Binding-site contacts:
Ligand atom CZ contacts residue GLN1063 of chain 1.QA at 4.1 Å.
Ligand atom CE2 contacts residue GLN1063 of chain 1.QA at 3.3 Å.
Ligand atom C contacts residue VAL1202 of chain 1.QA at 4.2 Å (hydrophobic).
Ligand atom C contacts residue HIS1126 of chain 1.QA at 4.0 Å.
Ligand atom CG contacts residue HIS1126 of chain 1.QA at 4.3 Å.
Ligand atom CD1 contacts residue GLN1063 of chain 1.QA at 3.8 Å.
Ligand atom SD contacts residue ASN1072 of chain 1.QA at 3.7 Å.
Ligand atom CA contacts residue HIS1126 of chain 1.QA at 4.3 Å.
Ligand atom CD2 contacts residue THR1121 of chain 1.QA at 4.3 Å.
Ligand atom CZ contacts residue ASN1072 of chain 1.QA at 3.5 Å.
Ligand atom CE1 contacts residue ASN1072 of chain 1.QA at 3.3 Å.
Ligand atom CG contacts residue GLN1063 of chain 1.QA at 4.3 Å.
Ligand atom CD2 contacts residue GLN1063 of chain 1.QA at 3.6 Å.
Ligand atom CD1 contacts residue ASN1072 of chain 1.QA at 4.0 Å.
Ligand atom CA contacts residue GLN1063 of chain 1.QA at 4.3 Å.
Ligand atom CG contacts residue ASN1072 of chain 1.QA at 4.2 Å.
Ligand atom O contacts residue GLN1063 of chain 1.QA at 2.9 Å (h-bond).
Ligand atom CD1 contacts residue THR1121 of chain 1.QA at 3.0 Å.
Ligand atom O contacts residue THR1121 of chain 1.QA at 4.0 Å.
Ligand atom CB contacts residue THR1121 of chain 1.QA at 3.3 Å.
Ligand atom CB contacts residue GLN1063 of chain 1.QA at 4.5 Å.
Ligand atom CD2 contacts residue THR1121 of chain 1.QA at 4.0 Å.
Ligand atom OH contacts residue ASN1072 of chain 1.QA at 3.1 Å (h-bond).
Ligand atom O contacts residue HIS1126 of chain 1.QA at 3.3 Å (h-bond).
Ligand atom CD2 contacts residue LEU1129 of chain 1.QA at 4.2 Å (hydrophobic).
Ligand atom CD1 contacts residue ASN1122 of chain 1.QA at 4.3 Å.
Ligand atom CD2 contacts residue HIS1126 of chain 1.QA at 3.4 Å.
Ligand atom OH contacts residue HIS1068 of chain 1.QA at 3.8 Å.
Ligand atom C contacts residue GLN1063 of chain 1.QA at 3.9 Å.
Ligand atom OH contacts residue GLN1063 of chain 1.QA at 3.7 Å.
Ligand atom O contacts residue VAL1202 of chain 1.QA at 3.2 Å.
Ligand atom CE2 contacts residue ASN1072 of chain 1.QA at 4.4 Å.
Ligand atom CG contacts residue THR1121 of chain 1.QA at 3.3 Å.
Ligand atom CD1 contacts residue PHE1125 of chain 1.QA at 3.6 Å (hydrophobic).
Ligand atom CG contacts residue ALA1120 of chain 1.QA at 4.4 Å (hydrophobic).
Ligand atom CD1 contacts residue ALA1120 of chain 1.QA at 4.3 Å (hydrophobic).
Ligand atom CD2 contacts residue PHE1125 of chain 1.QA at 4.2 Å (hydrophobic).
Ligand atom CG2 contacts residue GLN1063 of chain 1.QA at 3.3 Å.
Ligand atom CE1 contacts residue THR1121 of chain 1.QA at 3.9 Å.
Ligand atom CD2 contacts residue ALA1120 of chain 1.QA at 3.5 Å (hydrophobic).

This protein binds this small molecule.
Small molecule (SMILES): CC[C@H](C)[C@H](N)C(=O)N[C@@H](CC(C)C)C(=O)N1CCC[C@H]1C(=O)N[C@@H](CCSC)C(=O)N[C@@H](Cc1ccc(O)cc1)C(=O)N[C@@H](CCCCN)C(=O)N[C@@H](CC(C)C)C(=O)N[C@@H](CO)C(=O)N1CCC[C@H]1C=O

Sequence of chain 1.QA:
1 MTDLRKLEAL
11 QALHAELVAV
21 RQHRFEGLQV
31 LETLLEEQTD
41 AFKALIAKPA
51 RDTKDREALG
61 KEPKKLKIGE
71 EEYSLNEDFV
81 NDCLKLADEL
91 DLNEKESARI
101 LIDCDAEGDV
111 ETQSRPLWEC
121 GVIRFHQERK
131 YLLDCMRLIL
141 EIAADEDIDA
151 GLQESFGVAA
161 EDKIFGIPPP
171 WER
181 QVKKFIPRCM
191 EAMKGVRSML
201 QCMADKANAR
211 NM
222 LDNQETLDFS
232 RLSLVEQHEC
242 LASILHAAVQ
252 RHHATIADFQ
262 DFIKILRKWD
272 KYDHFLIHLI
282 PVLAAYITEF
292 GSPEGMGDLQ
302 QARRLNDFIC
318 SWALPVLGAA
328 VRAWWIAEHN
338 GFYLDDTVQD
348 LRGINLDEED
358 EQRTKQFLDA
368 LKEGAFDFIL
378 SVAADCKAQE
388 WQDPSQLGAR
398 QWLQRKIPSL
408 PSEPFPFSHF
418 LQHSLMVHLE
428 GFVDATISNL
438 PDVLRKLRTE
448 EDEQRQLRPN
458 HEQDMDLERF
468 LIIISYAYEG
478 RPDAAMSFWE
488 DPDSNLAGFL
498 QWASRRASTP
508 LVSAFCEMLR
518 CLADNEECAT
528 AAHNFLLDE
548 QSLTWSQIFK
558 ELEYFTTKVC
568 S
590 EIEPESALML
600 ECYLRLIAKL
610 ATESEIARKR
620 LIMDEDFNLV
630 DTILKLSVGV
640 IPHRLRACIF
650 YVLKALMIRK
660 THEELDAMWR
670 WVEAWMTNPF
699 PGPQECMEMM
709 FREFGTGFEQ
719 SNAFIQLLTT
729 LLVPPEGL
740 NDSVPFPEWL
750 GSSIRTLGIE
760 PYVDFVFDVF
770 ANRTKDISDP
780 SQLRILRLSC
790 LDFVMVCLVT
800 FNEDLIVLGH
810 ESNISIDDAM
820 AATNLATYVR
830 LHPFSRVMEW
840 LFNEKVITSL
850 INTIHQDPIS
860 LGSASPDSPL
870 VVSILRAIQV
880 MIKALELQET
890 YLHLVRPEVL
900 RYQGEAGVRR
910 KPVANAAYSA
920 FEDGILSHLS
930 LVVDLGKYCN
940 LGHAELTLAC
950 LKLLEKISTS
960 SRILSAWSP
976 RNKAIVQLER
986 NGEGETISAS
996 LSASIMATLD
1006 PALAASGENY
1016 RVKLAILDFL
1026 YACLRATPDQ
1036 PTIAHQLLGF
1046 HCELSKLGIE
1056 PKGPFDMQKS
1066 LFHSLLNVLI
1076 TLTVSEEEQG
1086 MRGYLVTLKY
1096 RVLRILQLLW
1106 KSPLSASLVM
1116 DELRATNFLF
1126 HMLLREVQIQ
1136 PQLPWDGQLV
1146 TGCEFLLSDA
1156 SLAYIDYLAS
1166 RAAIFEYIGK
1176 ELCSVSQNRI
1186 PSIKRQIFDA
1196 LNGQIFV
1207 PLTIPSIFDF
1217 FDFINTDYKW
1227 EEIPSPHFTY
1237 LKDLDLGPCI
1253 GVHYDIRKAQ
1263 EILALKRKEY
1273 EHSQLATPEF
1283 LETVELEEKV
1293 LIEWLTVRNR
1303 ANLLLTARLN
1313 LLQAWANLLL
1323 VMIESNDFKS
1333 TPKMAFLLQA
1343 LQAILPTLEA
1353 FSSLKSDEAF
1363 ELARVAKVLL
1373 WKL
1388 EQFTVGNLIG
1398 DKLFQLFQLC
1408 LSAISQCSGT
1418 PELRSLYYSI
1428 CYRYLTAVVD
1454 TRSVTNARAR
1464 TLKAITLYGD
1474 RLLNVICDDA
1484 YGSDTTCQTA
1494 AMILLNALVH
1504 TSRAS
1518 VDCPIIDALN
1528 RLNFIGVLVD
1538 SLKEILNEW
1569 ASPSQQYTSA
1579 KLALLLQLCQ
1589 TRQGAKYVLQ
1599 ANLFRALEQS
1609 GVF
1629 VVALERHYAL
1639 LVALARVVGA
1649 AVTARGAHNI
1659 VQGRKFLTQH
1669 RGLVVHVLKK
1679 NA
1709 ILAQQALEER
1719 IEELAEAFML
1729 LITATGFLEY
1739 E